Sequence of chain 1.G:
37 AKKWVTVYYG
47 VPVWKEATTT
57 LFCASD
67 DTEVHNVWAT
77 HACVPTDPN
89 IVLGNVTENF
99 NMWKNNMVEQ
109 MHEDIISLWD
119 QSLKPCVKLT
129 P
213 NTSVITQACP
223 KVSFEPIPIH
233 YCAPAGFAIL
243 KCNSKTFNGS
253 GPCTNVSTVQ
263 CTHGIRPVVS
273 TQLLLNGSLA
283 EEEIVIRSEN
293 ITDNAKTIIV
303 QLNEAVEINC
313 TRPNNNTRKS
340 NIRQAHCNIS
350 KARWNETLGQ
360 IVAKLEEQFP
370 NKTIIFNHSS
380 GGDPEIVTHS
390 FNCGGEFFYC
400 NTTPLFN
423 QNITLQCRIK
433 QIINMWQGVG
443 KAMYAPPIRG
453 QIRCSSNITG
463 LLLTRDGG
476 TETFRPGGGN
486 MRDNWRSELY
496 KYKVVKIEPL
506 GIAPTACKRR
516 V

The small molecule below binds the protein below.
Small molecule (SMILES): CC(=O)N[C@@H]1[C@@H](O)[C@H](O)[C@@H](CO)O[C@H]1O

Binding-site contacts:
Ligand atom O6 contacts residue SER290 of chain 1.G at 3.9 Å.
Ligand atom C6 contacts residue GLU291 of chain 1.G at 3.7 Å.
Ligand atom C7 contacts residue GLY253 of chain 1.G at 4.2 Å.
Ligand atom C3 contacts residue ASN250 of chain 1.G at 3.6 Å.
Ligand atom C2 contacts residue ASN250 of chain 1.G at 2.3 Å.
Ligand atom O7 contacts residue GLY253 of chain 1.G at 3.4 Å.
Ligand atom O7 contacts residue PHE249 of chain 1.G at 4.3 Å.
Ligand atom O7 contacts residue GLY251 of chain 1.G at 4.2 Å.
Ligand atom C6 contacts residue SER290 of chain 1.G at 3.4 Å.
Ligand atom O7 contacts residue ASN250 of chain 1.G at 3.0 Å (h-bond).
Ligand atom C1 contacts residue ASN250 of chain 1.G at 1.4 Å.
Ligand atom C7 contacts residue ASN250 of chain 1.G at 3.1 Å.
Ligand atom O6 contacts residue GLU291 of chain 1.G at 2.9 Å (salt-bridge).
Ligand atom O5 contacts residue ASN250 of chain 1.G at 2.4 Å (h-bond).
Ligand atom N2 contacts residue ASN250 of chain 1.G at 2.8 Å (h-bond).
Ligand atom C1 contacts residue GLY251 of chain 1.G at 4.3 Å.
Ligand atom C5 contacts residue ASN250 of chain 1.G at 3.7 Å.
Ligand atom C4 contacts residue ASN250 of chain 1.G at 4.1 Å.
Ligand atom O5 contacts residue GLY251 of chain 1.G at 4.2 Å.
Ligand atom C8 contacts residue ASN250 of chain 1.G at 4.3 Å.